Binding-site contacts:
Ligand atom O7 contacts residue ASN109 of chain 1.A at 3.2 Å (h-bond).
Ligand atom C3 contacts residue ASN109 of chain 1.A at 3.8 Å.
Ligand atom O5 contacts residue ALA108 of chain 1.A at 3.6 Å.
Ligand atom O5 contacts residue THR112 of chain 1.A at 3.9 Å.
Ligand atom C1 contacts residue ASN109 of chain 1.A at 1.6 Å.
Ligand atom C5 contacts residue ALA108 of chain 1.A at 4.2 Å (hydrophobic).
Ligand atom O6 contacts residue ALA108 of chain 1.A at 3.8 Å.
Ligand atom N2 contacts residue ASN109 of chain 1.A at 3.0 Å (h-bond).
Ligand atom C1 contacts residue THR112 of chain 1.A at 3.5 Å.
Ligand atom C5 contacts residue THR112 of chain 1.A at 3.9 Å.
Ligand atom C6 contacts residue ALA108 of chain 1.A at 3.7 Å (hydrophobic).
Ligand atom C6 contacts residue THR112 of chain 1.A at 4.0 Å.
Ligand atom O5 contacts residue ASN109 of chain 1.A at 2.3 Å (h-bond).
Ligand atom C5 contacts residue ASN109 of chain 1.A at 3.6 Å.
Ligand atom C2 contacts residue ASN109 of chain 1.A at 2.4 Å.
Ligand atom C4 contacts residue ASN109 of chain 1.A at 4.2 Å.
Ligand atom C7 contacts residue ASN109 of chain 1.A at 3.3 Å.

Sequence of chain 1.A:
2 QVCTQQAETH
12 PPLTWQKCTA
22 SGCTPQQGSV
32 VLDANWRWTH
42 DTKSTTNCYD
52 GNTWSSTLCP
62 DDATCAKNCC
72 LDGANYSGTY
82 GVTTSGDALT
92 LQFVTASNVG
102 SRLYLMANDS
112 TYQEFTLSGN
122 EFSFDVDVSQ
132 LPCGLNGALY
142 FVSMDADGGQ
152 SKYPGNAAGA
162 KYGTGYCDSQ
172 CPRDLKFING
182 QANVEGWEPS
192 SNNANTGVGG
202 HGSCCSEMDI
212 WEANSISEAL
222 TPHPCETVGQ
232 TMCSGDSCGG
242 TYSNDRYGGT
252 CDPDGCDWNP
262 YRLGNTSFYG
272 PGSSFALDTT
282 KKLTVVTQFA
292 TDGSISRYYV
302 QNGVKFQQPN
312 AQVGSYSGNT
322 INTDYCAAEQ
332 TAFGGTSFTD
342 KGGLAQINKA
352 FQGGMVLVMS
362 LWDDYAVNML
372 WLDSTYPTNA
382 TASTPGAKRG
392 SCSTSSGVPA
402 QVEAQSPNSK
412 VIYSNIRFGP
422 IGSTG

This small molecule binds to this protein.
Small molecule (SMILES): CC(=O)N[C@@H]1[C@@H](O)[C@H](O)[C@@H](CO)O[C@H]1O